Sequence of chain 1.B:
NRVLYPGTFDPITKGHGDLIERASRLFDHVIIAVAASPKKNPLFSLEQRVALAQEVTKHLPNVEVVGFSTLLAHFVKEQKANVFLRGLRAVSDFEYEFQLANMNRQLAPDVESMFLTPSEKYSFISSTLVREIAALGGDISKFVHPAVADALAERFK

The small molecule below binds the protein below.
Small molecule (SMILES): Nc1ncnc2c1ncn2[C@@H]1O[C@H](CO[P](=O)(O)O[P](=O)(O)NP(=O)(O)O)[C@@H](O)[C@H]1O

Binding-site contacts:
Ligand atom C5' contacts residue ARG87 of chain 1.B at 3.5 Å.
Ligand atom N3 contacts residue GLY88 of chain 1.B at 3.5 Å.
Ligand atom PG contacts residue ARG90 of chain 1.B at 3.7 Å.
Ligand atom C1' contacts residue TYR6 of chain 1.B at 3.7 Å (hydrophobic).
Ligand atom O2A contacts residue PHE10 of chain 1.B at 3.0 Å (h-bond).
Ligand atom N3 contacts residue LEU20 of chain 1.B at 3.5 Å.
Ligand atom C5 contacts residue ARG90 of chain 1.B at 3.5 Å.
Ligand atom N1 contacts residue PRO119 of chain 1.B at 3.5 Å.
Ligand atom O2G contacts residue THR129 of chain 1.B at 2.9 Å (h-bond).
Ligand atom O1A contacts residue THR9 of chain 1.B at 3.1 Å (h-bond).
Ligand atom N3B contacts residue ARG90 of chain 1.B at 3.6 Å.
Ligand atom N7 contacts residue ARG90 of chain 1.B at 3.1 Å (salt-bridge).
Ligand atom O2G contacts residue SER128 of chain 1.B at 3.4 Å.
Ligand atom O2G contacts residue SER127 of chain 1.B at 3.7 Å.
Ligand atom O1G contacts residue SER128 of chain 1.B at 3.6 Å.
Ligand atom C8 contacts residue HIS17 of chain 1.B at 3.3 Å.
Ligand atom O5' contacts residue HIS17 of chain 1.B at 3.2 Å (h-bond).
Ligand atom O1B contacts residue LYS41 of chain 1.B at 3.1 Å (salt-bridge).
Ligand atom O2' contacts residue ARG90 of chain 1.B at 3.5 Å (salt-bridge).
Ligand atom O4' contacts residue HIS17 of chain 1.B at 3.5 Å.
Ligand atom O2' contacts residue GLY88 of chain 1.B at 3.1 Å (h-bond).
Ligand atom C2 contacts residue LEU20 of chain 1.B at 3.7 Å (hydrophobic).
Ligand atom C4' contacts residue ARG87 of chain 1.B at 3.5 Å.
Ligand atom PA contacts residue HIS17 of chain 1.B at 3.7 Å.
Ligand atom N6 contacts residue GLY16 of chain 1.B at 3.3 Å.
Ligand atom C3' contacts residue ARG87 of chain 1.B at 3.4 Å.
Ligand atom C6 contacts residue ARG90 of chain 1.B at 3.6 Å.
Ligand atom O3G contacts residue SER127 of chain 1.B at 3.3 Å (h-bond).
Ligand atom C4' contacts residue TYR6 of chain 1.B at 3.5 Å (hydrophobic).
Ligand atom O3' contacts residue GLU98 of chain 1.B at 2.9 Å (salt-bridge).
Ligand atom O3' contacts residue ARG87 of chain 1.B at 3.2 Å.
Ligand atom C8 contacts residue ARG90 of chain 1.B at 3.3 Å.
Ligand atom N6 contacts residue TYR123 of chain 1.B at 3.1 Å (h-bond).
Ligand atom O2A contacts residue HIS17 of chain 1.B at 3.1 Å (h-bond).
Ligand atom O3' contacts residue GLY88 of chain 1.B at 3.0 Å (h-bond).
Ligand atom O2A contacts residue THR9 of chain 1.B at 3.6 Å (h-bond).
Ligand atom O2' contacts residue ASP94 of chain 1.B at 3.4 Å (salt-bridge).
Ligand atom O4' contacts residue TYR6 of chain 1.B at 2.6 Å (h-bond).
Ligand atom N6 contacts residue ILE126 of chain 1.B at 3.3 Å (h-bond).
Ligand atom O1G contacts residue ARG90 of chain 1.B at 2.5 Å (salt-bridge).